Sequence of chain 1.A:
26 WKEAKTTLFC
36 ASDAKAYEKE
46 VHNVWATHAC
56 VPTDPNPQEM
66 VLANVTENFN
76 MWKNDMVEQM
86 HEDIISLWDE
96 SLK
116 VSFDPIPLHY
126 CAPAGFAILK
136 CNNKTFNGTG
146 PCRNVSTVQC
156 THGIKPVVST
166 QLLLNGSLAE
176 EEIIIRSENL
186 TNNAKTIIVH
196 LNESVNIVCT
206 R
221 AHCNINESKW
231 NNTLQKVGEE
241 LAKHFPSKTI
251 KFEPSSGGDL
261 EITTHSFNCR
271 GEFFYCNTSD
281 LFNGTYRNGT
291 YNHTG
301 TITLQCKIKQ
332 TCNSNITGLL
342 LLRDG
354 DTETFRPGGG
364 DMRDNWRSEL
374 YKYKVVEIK

A small-molecule ligand and the protein it binds are described below.
Small molecule (SMILES): CC(=O)N[C@@H]1[C@@H](O)[C@H](O)[C@@H](CO)O[C@H]1O

Binding-site contacts:
Ligand atom C1 contacts residue SER279 of chain 1.A at 3.9 Å.
Ligand atom C8 contacts residue THR264 of chain 1.A at 3.7 Å.
Ligand atom C4 contacts residue ASN277 of chain 1.A at 4.2 Å.
Ligand atom C7 contacts residue ASN277 of chain 1.A at 3.2 Å.
Ligand atom C1 contacts residue ASN277 of chain 1.A at 1.4 Å.
Ligand atom C8 contacts residue THR263 of chain 1.A at 4.1 Å.
Ligand atom C3 contacts residue SER279 of chain 1.A at 4.3 Å.
Ligand atom O7 contacts residue ASN277 of chain 1.A at 3.2 Å (h-bond).
Ligand atom C3 contacts residue ASN277 of chain 1.A at 3.8 Å.
Ligand atom O5 contacts residue ASN277 of chain 1.A at 2.3 Å (h-bond).
Ligand atom C7 contacts residue THR264 of chain 1.A at 4.5 Å.
Ligand atom C2 contacts residue ASN277 of chain 1.A at 2.5 Å.
Ligand atom N2 contacts residue ASN277 of chain 1.A at 2.9 Å (h-bond).
Ligand atom C8 contacts residue ASN277 of chain 1.A at 4.4 Å.
Ligand atom C2 contacts residue SER279 of chain 1.A at 4.4 Å.
Ligand atom C5 contacts residue ASN277 of chain 1.A at 3.6 Å.
Ligand atom N2 contacts residue SER279 of chain 1.A at 4.3 Å.